This small molecule binds to this protein.
Small molecule (SMILES): O=C(CCC(F)(F)F)N1CCC(c2nc(-c3ccccc3)no2)CC1

Binding-site contacts:
Ligand atom C4 contacts residue ASN191 of chain 2.A at 3.7 Å.
Ligand atom F3 contacts residue PHE126 of chain 2.A at 3.5 Å.
Ligand atom F3 contacts residue TRP157 of chain 2.A at 3.2 Å.
Ligand atom C4 contacts residue PHE122 of chain 2.A at 3.4 Å (hydrophobic).
Ligand atom O1 contacts residue PHE122 of chain 2.A at 3.7 Å.
Ligand atom C11 contacts residue TYR160 of chain 2.A at 3.8 Å (hydrophobic).
Ligand atom N1 contacts residue ASN188 of chain 2.A at 3.4 Å (h-bond).
Ligand atom C7 contacts residue THR161 of chain 2.A at 3.5 Å.
Ligand atom C5 contacts residue PHE122 of chain 2.A at 3.7 Å (hydrophobic).
Ligand atom C6 contacts residue THR161 of chain 2.A at 3.6 Å.
Ligand atom C3 contacts residue PHE122 of chain 2.A at 3.7 Å (hydrophobic).
Ligand atom C6 contacts residue PHE122 of chain 2.A at 3.8 Å (hydrophobic).
Ligand atom F1 contacts residue MET154 of chain 2.A at 3.3 Å.
Ligand atom O2 contacts residue TYR160 of chain 2.A at 3.4 Å.
Ligand atom N2 contacts residue VAL164 of chain 2.A at 3.8 Å.
Ligand atom F1 contacts residue ASN188 of chain 2.A at 3.5 Å.
Ligand atom O1 contacts residue ASN191 of chain 2.A at 2.8 Å (h-bond).
Ligand atom F3 contacts residue PHE122 of chain 2.A at 3.5 Å.
Ligand atom C8 contacts residue GLY118 of chain 2.A at 3.6 Å.
Ligand atom C17 contacts residue GLY118 of chain 2.A at 3.9 Å.
Ligand atom C8 contacts residue ILE119 of chain 2.A at 3.7 Å (hydrophobic).
Ligand atom N1 contacts residue PHE122 of chain 2.A at 3.5 Å.
Ligand atom N3 contacts residue LEU99 of chain 2.A at 3.8 Å.
Ligand atom C16 contacts residue LEU102 of chain 2.A at 3.8 Å (hydrophobic).
Ligand atom C3 contacts residue ASN188 of chain 2.A at 3.3 Å.
Ligand atom N2 contacts residue TYR160 of chain 2.A at 3.0 Å.
Ligand atom C17 contacts residue MET114 of chain 2.A at 3.5 Å (hydrophobic).
Ligand atom F2 contacts residue GLU192 of chain 2.A at 3.3 Å.
Ligand atom C5 contacts residue ASN188 of chain 2.A at 3.1 Å.
Ligand atom C2 contacts residue PHE122 of chain 2.A at 3.6 Å (hydrophobic).
Ligand atom C4 contacts residue ASN188 of chain 2.A at 3.4 Å.
Ligand atom C9 contacts residue TRP219 of chain 2.A at 3.6 Å (hydrophobic).
Ligand atom C13 contacts residue TYR160 of chain 2.A at 3.3 Å (hydrophobic).
Ligand atom C5 contacts residue THR161 of chain 2.A at 3.9 Å.
Ligand atom C16 contacts residue MET114 of chain 2.A at 3.4 Å (hydrophobic).
Ligand atom C15 contacts residue MET114 of chain 2.A at 3.7 Å (hydrophobic).
Ligand atom N3 contacts residue GLY118 of chain 2.A at 3.8 Å.
Ligand atom C14 contacts residue TYR160 of chain 2.A at 3.7 Å (hydrophobic).
Ligand atom O2 contacts residue THR161 of chain 2.A at 3.5 Å (h-bond).
Ligand atom C9 contacts residue ILE119 of chain 2.A at 3.8 Å (hydrophobic).

Sequence of chain 2.A:
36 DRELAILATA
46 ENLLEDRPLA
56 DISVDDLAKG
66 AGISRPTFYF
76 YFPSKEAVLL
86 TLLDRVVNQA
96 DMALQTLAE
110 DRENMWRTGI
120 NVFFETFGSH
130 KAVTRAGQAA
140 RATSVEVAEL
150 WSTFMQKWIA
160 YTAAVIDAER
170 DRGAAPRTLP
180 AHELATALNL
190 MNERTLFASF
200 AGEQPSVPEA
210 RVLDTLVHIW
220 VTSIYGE